The small molecule below binds the protein below.
Small molecule (SMILES): CC(=O)N[C@H]1[C@H](O[C@H]2[C@H](O)[C@@H](NC(C)=O)CO[C@@H]2CO)O[C@H](CO)[C@@H](O[C@@H]2O[C@H](CO)[C@@H](O)[C@H](O)[C@@H]2O)[C@@H]1O

Sequence of chain 1.M:
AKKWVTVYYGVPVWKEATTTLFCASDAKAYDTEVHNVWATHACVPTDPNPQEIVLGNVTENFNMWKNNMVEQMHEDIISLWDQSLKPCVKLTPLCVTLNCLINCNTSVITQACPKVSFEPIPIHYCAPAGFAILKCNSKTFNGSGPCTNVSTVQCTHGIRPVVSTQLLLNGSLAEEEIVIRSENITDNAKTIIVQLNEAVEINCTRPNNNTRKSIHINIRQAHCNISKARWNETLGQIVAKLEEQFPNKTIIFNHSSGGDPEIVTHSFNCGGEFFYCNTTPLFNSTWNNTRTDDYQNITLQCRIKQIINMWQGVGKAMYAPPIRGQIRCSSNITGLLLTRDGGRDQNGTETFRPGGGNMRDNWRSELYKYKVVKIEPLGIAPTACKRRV

Binding-site contacts:
Ligand atom C2 contacts residue ASN424 of chain 1.M at 2.5 Å.
Ligand atom C6 contacts residue NAG1 of chain 1.PA at 3.2 Å.
Ligand atom C7 contacts residue NAG2 of chain 1.QA at 4.5 Å.
Ligand atom C5 contacts residue ASN424 of chain 1.M at 3.6 Å.
Ligand atom O6 contacts residue NAG1 of chain 1.QA at 3.6 Å (h-bond).
Ligand atom O7 contacts residue NAG1 of chain 1.QA at 4.0 Å.
Ligand atom O7 contacts residue ASN424 of chain 1.M at 4.0 Å.
Ligand atom O6 contacts residue ASN424 of chain 1.M at 4.4 Å.
Ligand atom O6 contacts residue NAG1 of chain 1.PA at 2.4 Å (h-bond).
Ligand atom N2 contacts residue ASN424 of chain 1.M at 2.6 Å (h-bond).
Ligand atom O4 contacts residue NAG1 of chain 1.QA at 4.1 Å.
Ligand atom C2 contacts residue NAG1 of chain 1.QA at 4.3 Å.
Ligand atom C5 contacts residue NAG1 of chain 1.QA at 3.6 Å.
Ligand atom C3 contacts residue ASN424 of chain 1.M at 3.8 Å.
Ligand atom C1 contacts residue NAG1 of chain 1.QA at 3.9 Å.
Ligand atom O5 contacts residue NAG1 of chain 1.PA at 3.9 Å.
Ligand atom C4 contacts residue NAG1 of chain 1.QA at 3.3 Å.
Ligand atom C3 contacts residue NAG1 of chain 1.QA at 4.3 Å.
Ligand atom O5 contacts residue ASN347 of chain 1.M at 4.1 Å.
Ligand atom O6 contacts residue ASN347 of chain 1.M at 4.1 Å.
Ligand atom C8 contacts residue NAG1 of chain 1.PA at 3.4 Å.
Ligand atom O7 contacts residue NAG2 of chain 1.QA at 3.3 Å.
Ligand atom C6 contacts residue NAG1 of chain 1.QA at 3.4 Å.
Ligand atom C1 contacts residue ASN424 of chain 1.M at 1.5 Å.
Ligand atom N2 contacts residue NAG1 of chain 1.QA at 4.5 Å.
Ligand atom C8 contacts residue ASN311 of chain 1.M at 4.5 Å.
Ligand atom C8 contacts residue ASN424 of chain 1.M at 3.5 Å.
Ligand atom C7 contacts residue ASN424 of chain 1.M at 3.2 Å.
Ligand atom C4 contacts residue ASN424 of chain 1.M at 4.2 Å.
Ligand atom C7 contacts residue NAG1 of chain 1.QA at 4.3 Å.
Ligand atom O6 contacts residue ASN311 of chain 1.M at 3.8 Å.
Ligand atom O5 contacts residue ASN424 of chain 1.M at 2.3 Å (h-bond).
Ligand atom C5 contacts residue NAG1 of chain 1.PA at 3.9 Å.
Ligand atom C6 contacts residue ASN311 of chain 1.M at 4.4 Å.
Ligand atom O5 contacts residue NAG1 of chain 1.QA at 3.6 Å.
Ligand atom C8 contacts residue ARG455 of chain 1.M at 3.8 Å.